Binding-site contacts:
Ligand atom C7 contacts residue ALA116 of chain 2.A at 3.0 Å (hydrophobic).
Ligand atom C2 contacts residue VAL217 of chain 2.A at 3.7 Å (hydrophobic).
Ligand atom N2 contacts residue PHE200 of chain 2.A at 3.7 Å.
Ligand atom N1 contacts residue PHE200 of chain 2.A at 3.9 Å.
Ligand atom C8 contacts residue VAL217 of chain 2.A at 3.9 Å (hydrophobic).
Ligand atom C1 contacts residue VAL217 of chain 2.A at 3.6 Å (hydrophobic).
Ligand atom C7 contacts residue ALA117 of chain 2.A at 4.0 Å (hydrophobic).
Ligand atom C5 contacts residue GLY118 of chain 2.A at 3.9 Å.
Ligand atom N1 contacts residue GLY218 of chain 2.A at 4.2 Å.
Ligand atom C8 contacts residue ALA117 of chain 2.A at 4.2 Å (hydrophobic).
Ligand atom C8 contacts residue GLY218 of chain 2.A at 4.1 Å.
Ligand atom C3 contacts residue GLY118 of chain 2.A at 3.6 Å.
Ligand atom O4 contacts residue GLY118 of chain 2.A at 3.5 Å.
Ligand atom C4 contacts residue GLY118 of chain 2.A at 3.8 Å.
Ligand atom N2 contacts residue VAL245 of chain 2.A at 4.1 Å.
Ligand atom N2 contacts residue GLU201 of chain 2.A at 3.6 Å.
Ligand atom C6 contacts residue ASN243 of chain 2.A at 3.7 Å.
Ligand atom C3 contacts residue ASN243 of chain 2.A at 4.2 Å.
Ligand atom C5 contacts residue ALA117 of chain 2.A at 3.9 Å (hydrophobic).
Ligand atom C5 contacts residue THR242 of chain 2.A at 3.6 Å.
Ligand atom C6 contacts residue ALA116 of chain 2.A at 3.8 Å (hydrophobic).
Ligand atom C6 contacts residue ALA117 of chain 2.A at 4.1 Å (hydrophobic).
Ligand atom C4 contacts residue PHE200 of chain 2.A at 3.7 Å (hydrophobic).
Ligand atom C1 contacts residue PHE200 of chain 2.A at 3.7 Å (hydrophobic).
Ligand atom C8 contacts residue ALA116 of chain 2.A at 3.6 Å (hydrophobic).
Ligand atom O4 contacts residue ASN243 of chain 2.A at 3.1 Å (h-bond).
Ligand atom C4 contacts residue ASN243 of chain 2.A at 4.2 Å.
Ligand atom S1 contacts residue VAL217 of chain 2.A at 3.7 Å.
Ligand atom C5 contacts residue ASN243 of chain 2.A at 3.1 Å.
Ligand atom C2 contacts residue GLU201 of chain 2.A at 3.4 Å.
Ligand atom S1 contacts residue MET219 of chain 2.A at 4.2 Å.
Ligand atom C2 contacts residue PHE200 of chain 2.A at 3.6 Å (hydrophobic).
Ligand atom S1 contacts residue PHE200 of chain 2.A at 4.2 Å.
Ligand atom N1 contacts residue MET219 of chain 2.A at 3.8 Å.
Ligand atom S1 contacts residue GLU201 of chain 2.A at 2.3 Å (salt-bridge).
Ligand atom C3 contacts residue PHE200 of chain 2.A at 3.9 Å (hydrophobic).
Ligand atom C6 contacts residue THR242 of chain 2.A at 3.2 Å.
Ligand atom N2 contacts residue VAL217 of chain 2.A at 3.9 Å.
Ligand atom N1 contacts residue VAL217 of chain 2.A at 3.6 Å (h-bond).
Ligand atom C4 contacts residue VAL217 of chain 2.A at 4.2 Å (hydrophobic).

The small molecule below binds the protein below.
Small molecule (SMILES): O=c1[nH]c(S)nc2ccccc12

Sequence of chain 2.A:
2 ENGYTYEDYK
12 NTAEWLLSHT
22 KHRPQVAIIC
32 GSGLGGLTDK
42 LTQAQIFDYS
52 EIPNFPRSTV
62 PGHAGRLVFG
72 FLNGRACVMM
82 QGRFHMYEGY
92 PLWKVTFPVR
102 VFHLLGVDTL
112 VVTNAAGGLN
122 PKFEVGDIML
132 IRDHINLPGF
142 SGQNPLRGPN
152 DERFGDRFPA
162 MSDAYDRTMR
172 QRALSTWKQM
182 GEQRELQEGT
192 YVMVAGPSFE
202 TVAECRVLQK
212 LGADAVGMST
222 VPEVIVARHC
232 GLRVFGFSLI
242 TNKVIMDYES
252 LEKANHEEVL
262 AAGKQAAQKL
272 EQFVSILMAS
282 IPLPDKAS